Sequence of chain 19.A:
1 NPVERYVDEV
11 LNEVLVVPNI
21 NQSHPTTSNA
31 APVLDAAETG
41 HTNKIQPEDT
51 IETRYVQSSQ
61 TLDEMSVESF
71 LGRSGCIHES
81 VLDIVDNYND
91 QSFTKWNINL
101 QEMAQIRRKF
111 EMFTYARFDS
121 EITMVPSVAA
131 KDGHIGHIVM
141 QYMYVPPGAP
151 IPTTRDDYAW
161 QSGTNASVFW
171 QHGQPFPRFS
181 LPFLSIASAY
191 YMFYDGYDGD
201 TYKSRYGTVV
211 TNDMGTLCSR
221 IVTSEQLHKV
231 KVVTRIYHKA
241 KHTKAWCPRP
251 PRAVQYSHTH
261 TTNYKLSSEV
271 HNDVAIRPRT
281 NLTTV

This small molecule binds to this protein.
Small molecule (SMILES): Cc1cc(CCCOc2c(C)cc(-c3noc(C(F)(F)F)n3)cc2C)on1

Binding-site contacts:
Ligand atom C4B contacts residue ILE98 of chain 19.A at 3.8 Å (hydrophobic).
Ligand atom C6B contacts residue LEU181 of chain 19.A at 3.3 Å (hydrophobic).
Ligand atom F3 contacts residue PHE179 of chain 19.A at 3.0 Å.
Ligand atom CM3 contacts residue ASN212 of chain 19.A at 3.4 Å.
Ligand atom C1B contacts residue ILE98 of chain 19.A at 3.4 Å (hydrophobic).
Ligand atom CM6 contacts residue LEU181 of chain 19.A at 3.5 Å (hydrophobic).
Ligand atom N1A contacts residue LEU217 of chain 19.A at 3.3 Å.
Ligand atom F2 contacts residue ALA166 of chain 19.A at 3.5 Å.
Ligand atom CM2 contacts residue ILE77 of chain 19.A at 3.1 Å (hydrophobic).
Ligand atom C2A contacts residue PHE179 of chain 19.A at 3.6 Å (hydrophobic).
Ligand atom F1 contacts residue PHE179 of chain 19.A at 3.8 Å.
Ligand atom F3 contacts residue VAL168 of chain 19.A at 3.0 Å.
Ligand atom N3A contacts residue PHE179 of chain 19.A at 3.4 Å.
Ligand atom C2B contacts residue ILE98 of chain 19.A at 3.7 Å (hydrophobic).
Ligand atom N2 contacts residue MET214 of chain 19.A at 3.8 Å.
Ligand atom C5B contacts residue LEU181 of chain 19.A at 3.5 Å (hydrophobic).
Ligand atom C3A contacts residue LEU217 of chain 19.A at 3.6 Å (hydrophobic).
Ligand atom C4 contacts residue LEU100 of chain 19.A at 3.7 Å (hydrophobic).
Ligand atom CM4 contacts residue PHE179 of chain 19.A at 3.5 Å (hydrophobic).
Ligand atom O1A contacts residue LEU217 of chain 19.A at 3.0 Å.
Ligand atom C3A contacts residue PHE179 of chain 19.A at 3.1 Å (hydrophobic).
Ligand atom N3A contacts residue TYR144 of chain 19.A at 3.5 Å.
Ligand atom O1B contacts residue ILE98 of chain 19.A at 3.3 Å.
Ligand atom N1A contacts residue MET124 of chain 19.A at 3.5 Å.
Ligand atom F1 contacts residue ALA166 of chain 19.A at 3.6 Å.
Ligand atom CM2 contacts residue ILE122 of chain 19.A at 3.8 Å (hydrophobic).
Ligand atom F2 contacts residue TYR142 of chain 19.A at 2.8 Å.
Ligand atom O1 contacts residue MET214 of chain 19.A at 3.5 Å (h-bond).
Ligand atom F2 contacts residue TYR144 of chain 19.A at 3.0 Å.
Ligand atom F1 contacts residue TYR144 of chain 19.A at 3.3 Å.
Ligand atom C4 contacts residue TYR190 of chain 19.A at 3.6 Å (hydrophobic).
Ligand atom C6B contacts residue ILE98 of chain 19.A at 3.7 Å (hydrophobic).
Ligand atom CM4 contacts residue TYR144 of chain 19.A at 3.8 Å (hydrophobic).
Ligand atom F2 contacts residue MET143 of chain 19.A at 3.3 Å.
Ligand atom C5B contacts residue ILE98 of chain 19.A at 3.5 Å (hydrophobic).
Ligand atom CM6 contacts residue LEU184 of chain 19.A at 3.4 Å (hydrophobic).
Ligand atom N1A contacts residue PHE179 of chain 19.A at 3.6 Å.
Ligand atom O1A contacts residue PHE179 of chain 19.A at 3.3 Å.
Ligand atom F3 contacts residue TYR142 of chain 19.A at 3.8 Å.
Ligand atom O1A contacts residue MET124 of chain 19.A at 3.2 Å.